Binding-site contacts:
Ligand atom NH2 contacts residue GLY230 of chain 1.B at 2.5 Å (h-bond).
Ligand atom CA contacts residue CYS201 of chain 1.B at 3.8 Å (hydrophobic).
Ligand atom NH1 contacts residue ALA200 of chain 1.B at 3.4 Å (h-bond).
Ligand atom O contacts residue GLU202 of chain 1.B at 3.4 Å (salt-bridge).
Ligand atom CG2 contacts residue GLY230 of chain 1.B at 3.8 Å.
Ligand atom CB contacts residue CYS201 of chain 1.B at 3.6 Å (hydrophobic).
Ligand atom N contacts residue SER226 of chain 1.B at 3.3 Å (h-bond).
Ligand atom CD1 contacts residue HIS43 of chain 1.B at 3.8 Å.
Ligand atom CM contacts residue GLU229 of chain 1.B at 3.7 Å.
Ligand atom NE contacts residue GLY228 of chain 1.B at 3.8 Å.
Ligand atom CZ1 contacts residue TYR47 of chain 1.B at 3.1 Å (hydrophobic).
Ligand atom NH2 contacts residue CYS231 of chain 1.B at 3.8 Å.
Ligand atom NE contacts residue TRP227 of chain 1.B at 3.6 Å.
Ligand atom CB1 contacts residue HIS43 of chain 1.B at 3.5 Å.
Ligand atom NH1 contacts residue ASP199 of chain 1.B at 3.0 Å (salt-bridge).
Ligand atom CE1 contacts residue TYR47 of chain 1.B at 3.5 Å (hydrophobic).
Ligand atom N contacts residue TRP227 of chain 1.B at 3.9 Å.
Ligand atom CZ contacts residue ALA200 of chain 1.B at 3.9 Å (hydrophobic).
Ligand atom N2 contacts residue GLY228 of chain 1.B at 3.1 Å (h-bond).
Ligand atom O1 contacts residue GLY228 of chain 1.B at 3.0 Å (h-bond).
Ligand atom N contacts residue SER205 of chain 1.B at 3.2 Å (h-bond).
Ligand atom NH2 contacts residue GLY228 of chain 1.B at 3.9 Å.
Ligand atom CB1 contacts residue SER226 of chain 1.B at 3.4 Å.
Ligand atom C2 contacts residue GLY228 of chain 1.B at 3.7 Å.
Ligand atom CE2 contacts residue TYR47 of chain 1.B at 3.8 Å (hydrophobic).
Ligand atom CD contacts residue TRP227 of chain 1.B at 3.7 Å (hydrophobic).
Ligand atom CE1 contacts residue TRP50 of chain 1.B at 3.6 Å (hydrophobic).
Ligand atom CA2 contacts residue GLY228 of chain 1.B at 3.4 Å.
Ligand atom CZ contacts residue GLY230 of chain 1.B at 3.7 Å.
Ligand atom O1 contacts residue TRP227 of chain 1.B at 3.3 Å.
Ligand atom CG2 contacts residue GLU202 of chain 1.B at 3.9 Å.
Ligand atom O contacts residue CYS201 of chain 1.B at 3.5 Å.
Ligand atom CB contacts residue VAL225 of chain 1.B at 3.5 Å (hydrophobic).
Ligand atom OXT contacts residue GLU229 of chain 1.B at 3.4 Å.
Ligand atom C contacts residue SER205 of chain 1.B at 3.2 Å.
Ligand atom CD21 contacts residue TRP227 of chain 1.B at 3.7 Å (hydrophobic).
Ligand atom CA contacts residue SER205 of chain 1.B at 3.0 Å.
Ligand atom CB contacts residue ALA200 of chain 1.B at 3.9 Å (hydrophobic).
Ligand atom N contacts residue HIS43 of chain 1.B at 3.9 Å.
Ligand atom OG1 contacts residue GLY230 of chain 1.B at 3.0 Å (h-bond).

Sequence of chain 1.B:
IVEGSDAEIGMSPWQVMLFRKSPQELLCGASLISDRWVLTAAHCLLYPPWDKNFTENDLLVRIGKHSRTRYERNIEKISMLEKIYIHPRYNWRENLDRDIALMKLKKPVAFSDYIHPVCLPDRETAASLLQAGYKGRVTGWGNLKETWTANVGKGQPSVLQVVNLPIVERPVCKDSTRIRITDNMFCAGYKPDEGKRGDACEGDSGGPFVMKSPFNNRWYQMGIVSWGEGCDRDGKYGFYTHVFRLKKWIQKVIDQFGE

A small-molecule ligand and the protein it binds are described below.
Small molecule (SMILES): [H]/N=C(\N)NCCCC(=O)N[C@@H](Cc1ccccc1)C(=O)N[C@H](C(=O)N[C@@H](Cc1ccccc1)C(=O)OC)[C@H](C)O